Sequence of chain 1.B:
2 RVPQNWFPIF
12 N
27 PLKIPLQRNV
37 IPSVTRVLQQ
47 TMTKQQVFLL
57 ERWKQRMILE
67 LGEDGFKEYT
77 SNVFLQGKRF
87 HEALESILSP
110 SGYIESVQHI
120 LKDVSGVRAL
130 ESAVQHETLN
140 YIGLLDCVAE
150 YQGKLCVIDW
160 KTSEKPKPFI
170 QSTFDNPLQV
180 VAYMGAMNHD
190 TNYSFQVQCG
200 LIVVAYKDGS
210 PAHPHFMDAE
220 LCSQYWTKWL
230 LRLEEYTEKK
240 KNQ

This small molecule binds to this protein.
Small molecule (SMILES): Nc1ccn([C@H]2C[C@H](O[P](=O)(O)OC[C@H]3O[C@@H](n4cnc5c(N)ncnc54)C[C@@H]3O[P](=O)(O)OC[C@H]3O[C@@H](n4cnc5c(=O)nc(N)[nH]c54)C[C@@H]3O[P](=O)(O)OC[C@H]3O[C@@H](n4ccc(N)nc4=O)C[C@@H]3O)[C@@H](COP(=O)=O)O2)c(=O)n1

Binding-site contacts:
Ligand atom N4 contacts residue GLN51 of chain 1.B at 3.5 Å.
Ligand atom C5 contacts residue GLN51 of chain 1.B at 4.1 Å.
Ligand atom C2 contacts residue PHE54 of chain 1.B at 3.4 Å (hydrophobic).
Ligand atom O6 contacts residue GLN51 of chain 1.B at 2.5 Å (h-bond).
Ligand atom C5 contacts residue PHE54 of chain 1.B at 3.8 Å (hydrophobic).
Ligand atom C2' contacts residue PHE54 of chain 1.B at 3.6 Å (hydrophobic).
Ligand atom N3 contacts residue PHE54 of chain 1.B at 3.2 Å.
Ligand atom C6 contacts residue GLN51 of chain 1.B at 3.4 Å.
Ligand atom C6 contacts residue PHE54 of chain 1.B at 3.9 Å (hydrophobic).
Ligand atom C4 contacts residue PHE54 of chain 1.B at 3.4 Å (hydrophobic).
Ligand atom N4 contacts residue PHE54 of chain 1.B at 3.6 Å.
Ligand atom C1' contacts residue PHE54 of chain 1.B at 4.0 Å (hydrophobic).
Ligand atom O2 contacts residue PHE54 of chain 1.B at 3.5 Å.
Ligand atom N1 contacts residue PHE54 of chain 1.B at 3.6 Å.
Ligand atom N7 contacts residue GLN51 of chain 1.B at 4.1 Å.
Ligand atom N1 contacts residue GLN51 of chain 1.B at 4.4 Å.